Binding-site contacts:
Ligand atom O47 contacts residue ALA168 of chain 1.B at 4.5 Å.
Ligand atom O63 contacts residue ILE175 of chain 1.B at 3.7 Å.
Ligand atom C21 contacts residue ILE175 of chain 1.B at 4.1 Å (hydrophobic).
Ligand atom O53 contacts residue ARG167 of chain 1.B at 3.5 Å.
Ligand atom C0 contacts residue ILE180 of chain 1.B at 3.9 Å (hydrophobic).
Ligand atom C41 contacts residue ALA168 of chain 1.B at 4.0 Å (hydrophobic).
Ligand atom N33 contacts residue ILE171 of chain 1.B at 4.5 Å.
Ligand atom C37 contacts residue ILE171 of chain 1.B at 4.2 Å (hydrophobic).
Ligand atom C36 contacts residue ILE171 of chain 1.B at 4.3 Å (hydrophobic).
Ligand atom O49 contacts residue ARG167 of chain 1.B at 4.2 Å.
Ligand atom O49 contacts residue ILE171 of chain 1.B at 3.2 Å.
Ligand atom O63 contacts residue ILE171 of chain 1.B at 3.5 Å.
Ligand atom O51 contacts residue ALA168 of chain 1.B at 4.1 Å.
Ligand atom C60 contacts residue ILE171 of chain 1.B at 3.7 Å (hydrophobic).
Ligand atom C1 contacts residue ILE180 of chain 1.B at 3.9 Å (hydrophobic).
Ligand atom C12 contacts residue ILE180 of chain 1.B at 4.4 Å (hydrophobic).
Ligand atom O34 contacts residue ALA172 of chain 1.B at 3.9 Å.
Ligand atom C60 contacts residue ILE175 of chain 1.B at 3.3 Å (hydrophobic).

Sequence of chain 1.B:
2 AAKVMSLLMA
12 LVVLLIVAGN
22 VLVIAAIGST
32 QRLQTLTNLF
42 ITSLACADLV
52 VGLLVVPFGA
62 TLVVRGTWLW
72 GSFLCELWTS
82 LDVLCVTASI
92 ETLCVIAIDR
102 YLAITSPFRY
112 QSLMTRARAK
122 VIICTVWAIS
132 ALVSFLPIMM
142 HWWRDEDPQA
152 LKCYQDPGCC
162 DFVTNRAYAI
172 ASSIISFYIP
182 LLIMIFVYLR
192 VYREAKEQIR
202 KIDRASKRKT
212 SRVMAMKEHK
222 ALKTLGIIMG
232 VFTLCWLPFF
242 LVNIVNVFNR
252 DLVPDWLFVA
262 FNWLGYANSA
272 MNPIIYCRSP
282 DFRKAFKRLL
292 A

This small molecule binds to this protein.
Small molecule (SMILES): CCCCCCCCCC(=O)N(CCO)C[C@@H](O)[C@@H](O)[C@@H](O)[C@@H](O)CO